This protein binds this small molecule.
Small molecule (SMILES): OC[C@@H]1O[C@](O)(CO)[C@@H](O)[C@H]1O

Sequence of chain 2.A:
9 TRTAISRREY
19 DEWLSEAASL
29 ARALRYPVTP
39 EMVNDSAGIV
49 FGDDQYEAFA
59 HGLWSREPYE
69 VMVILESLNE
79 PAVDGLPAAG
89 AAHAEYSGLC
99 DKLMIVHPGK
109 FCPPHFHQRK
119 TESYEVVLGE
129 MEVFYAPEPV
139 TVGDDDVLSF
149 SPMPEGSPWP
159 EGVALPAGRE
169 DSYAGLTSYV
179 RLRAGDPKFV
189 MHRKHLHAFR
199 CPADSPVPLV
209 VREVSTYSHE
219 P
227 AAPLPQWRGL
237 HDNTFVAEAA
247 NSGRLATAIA

Binding-site contacts:
Ligand atom O6 contacts residue ARG250 of chain 2.A at 2.9 Å (salt-bridge).
Ligand atom O6 contacts residue PHE241 of chain 2.A at 3.3 Å.
Ligand atom O1 contacts residue GLU120 of chain 2.A at 2.8 Å (salt-bridge).
Ligand atom O2 contacts residue GLU211 of chain 2.A at 3.4 Å (salt-bridge).
Ligand atom O1 contacts residue HIS113 of chain 2.A at 3.6 Å (h-bond).
Ligand atom O2 contacts residue HIS113 of chain 2.A at 3.9 Å.
Ligand atom C2 contacts residue GLU211 of chain 2.A at 3.6 Å.
Ligand atom O1 contacts residue MN1 of chain 2.C at 2.4 Å.
Ligand atom C6 contacts residue PHE49 of chain 2.A at 3.8 Å (hydrophobic).
Ligand atom O3 contacts residue LYS118 of chain 2.A at 3.1 Å (salt-bridge).
Ligand atom O5 contacts residue MN1 of chain 2.C at 3.2 Å.
Ligand atom C1 contacts residue MN1 of chain 2.C at 3.2 Å.
Ligand atom C3 contacts residue LYS118 of chain 2.A at 3.8 Å.
Ligand atom O2 contacts residue LYS118 of chain 2.A at 2.6 Å (salt-bridge).
Ligand atom O4 contacts residue LYS100 of chain 2.A at 3.5 Å (salt-bridge).
Ligand atom C5 contacts residue GLU218 of chain 2.A at 3.9 Å.
Ligand atom O1 contacts residue TYR122 of chain 2.A at 3.9 Å.
Ligand atom C1 contacts residue CYS110 of chain 2.A at 3.5 Å (hydrophobic).
Ligand atom C2 contacts residue MN1 of chain 2.C at 3.1 Å.
Ligand atom C1 contacts residue GLU211 of chain 2.A at 3.6 Å.
Ligand atom C1 contacts residue GLU120 of chain 2.A at 4.0 Å.
Ligand atom C3 contacts residue GLU211 of chain 2.A at 3.5 Å.
Ligand atom O2 contacts residue GLU120 of chain 2.A at 2.9 Å (salt-bridge).
Ligand atom O2 contacts residue MN1 of chain 2.C at 2.3 Å.
Ligand atom O1 contacts residue HIS195 of chain 2.A at 3.3 Å (h-bond).
Ligand atom C1 contacts residue HIS113 of chain 2.A at 4.0 Å.
Ligand atom C4 contacts residue GLU218 of chain 2.A at 3.4 Å.
Ligand atom O3 contacts residue LYS100 of chain 2.A at 3.4 Å.
Ligand atom O2 contacts residue HIS115 of chain 2.A at 3.1 Å (h-bond).
Ligand atom O4 contacts residue GLU218 of chain 2.A at 2.5 Å (salt-bridge).
Ligand atom O6 contacts residue PHE49 of chain 2.A at 3.6 Å.
Ligand atom O5 contacts residue HIS113 of chain 2.A at 3.2 Å (h-bond).
Ligand atom O4 contacts residue LYS118 of chain 2.A at 3.2 Å (salt-bridge).
Ligand atom C2 contacts residue LYS118 of chain 2.A at 3.7 Å.
Ligand atom C2 contacts residue HIS113 of chain 2.A at 3.9 Å.
Ligand atom C4 contacts residue ILE72 of chain 2.A at 3.8 Å (hydrophobic).
Ligand atom O6 contacts residue ASN239 of chain 2.A at 3.9 Å.
Ligand atom C3 contacts residue ILE72 of chain 2.A at 4.0 Å (hydrophobic).
Ligand atom O3 contacts residue GLU211 of chain 2.A at 2.7 Å (salt-bridge).
Ligand atom O1 contacts residue GLU211 of chain 2.A at 3.7 Å.